Sequence of chain 2.A:
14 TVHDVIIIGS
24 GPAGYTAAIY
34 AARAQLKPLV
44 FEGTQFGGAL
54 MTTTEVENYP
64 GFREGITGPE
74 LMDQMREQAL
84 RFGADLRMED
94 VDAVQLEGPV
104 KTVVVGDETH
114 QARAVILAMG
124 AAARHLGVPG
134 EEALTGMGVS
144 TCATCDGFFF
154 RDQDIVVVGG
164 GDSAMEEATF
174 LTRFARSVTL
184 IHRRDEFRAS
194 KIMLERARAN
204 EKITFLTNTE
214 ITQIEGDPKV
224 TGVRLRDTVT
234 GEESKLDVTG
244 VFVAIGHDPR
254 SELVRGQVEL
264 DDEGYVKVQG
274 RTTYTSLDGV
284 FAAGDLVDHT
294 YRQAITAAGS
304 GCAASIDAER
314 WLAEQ

Binding-site contacts:
Ligand atom C15 contacts residue LEU129 of chain 2.A at 3.3 Å (hydrophobic).
Ligand atom O01 contacts residue ILE214 of chain 2.A at 2.8 Å (h-bond).
Ligand atom C02 contacts residue VAL161 of chain 2.A at 3.9 Å (hydrophobic).
Ligand atom C15 contacts residue VAL131 of chain 2.A at 4.4 Å (hydrophobic).
Ligand atom C15 contacts residue ILE214 of chain 2.A at 4.2 Å (hydrophobic).
Ligand atom C03 contacts residue VAL161 of chain 2.A at 3.9 Å (hydrophobic).
Ligand atom C03 contacts residue ARG186 of chain 2.A at 3.6 Å.
Ligand atom C09 contacts residue ILE248 of chain 2.A at 4.4 Å (hydrophobic).
Ligand atom C16 contacts residue GLU213 of chain 2.A at 4.3 Å.
Ligand atom C09 contacts residue HIS128 of chain 2.A at 3.1 Å.
Ligand atom O01 contacts residue GLU213 of chain 2.A at 3.1 Å.
Ligand atom C07 contacts residue LEU129 of chain 2.A at 3.7 Å (hydrophobic).
Ligand atom C11 contacts residue HIS128 of chain 2.A at 3.4 Å.
Ligand atom C04 contacts residue ARG186 of chain 2.A at 3.7 Å.
Ligand atom O08 contacts residue ILE248 of chain 2.A at 3.9 Å.
Ligand atom O01 contacts residue THR212 of chain 2.A at 4.2 Å.
Ligand atom C12 contacts residue ARG127 of chain 2.A at 3.2 Å.
Ligand atom C07 contacts residue ILE248 of chain 2.A at 3.9 Å (hydrophobic).
Ligand atom C13 contacts residue ARG127 of chain 2.A at 3.1 Å.
Ligand atom C09 contacts residue LEU129 of chain 2.A at 3.6 Å (hydrophobic).
Ligand atom C02 contacts residue GLU213 of chain 2.A at 4.0 Å.
Ligand atom C11 contacts residue ARG127 of chain 2.A at 4.0 Å.
Ligand atom N10 contacts residue HIS128 of chain 2.A at 3.6 Å.
Ligand atom C07 contacts residue HIS128 of chain 2.A at 3.7 Å.
Ligand atom C05 contacts residue LEU129 of chain 2.A at 3.5 Å (hydrophobic).
Ligand atom C02 contacts residue ARG186 of chain 2.A at 4.0 Å.
Ligand atom O08 contacts residue ARG186 of chain 2.A at 3.9 Å.
Ligand atom C16 contacts residue ILE214 of chain 2.A at 3.4 Å (hydrophobic).
Ligand atom N06 contacts residue ILE248 of chain 2.A at 4.1 Å.
Ligand atom C02 contacts residue ILE214 of chain 2.A at 3.8 Å (hydrophobic).
Ligand atom C02 contacts residue LEU129 of chain 2.A at 3.8 Å (hydrophobic).
Ligand atom N06 contacts residue HIS128 of chain 2.A at 3.8 Å.
Ligand atom N14 contacts residue ARG127 of chain 2.A at 3.9 Å.
Ligand atom O01 contacts residue ARG186 of chain 2.A at 4.0 Å.
Ligand atom C04 contacts residue ILE248 of chain 2.A at 4.3 Å (hydrophobic).
Ligand atom C04 contacts residue LEU129 of chain 2.A at 3.8 Å (hydrophobic).
Ligand atom C03 contacts residue LEU129 of chain 2.A at 3.9 Å (hydrophobic).
Ligand atom O01 contacts residue VAL161 of chain 2.A at 3.6 Å.
Ligand atom C16 contacts residue LEU129 of chain 2.A at 3.7 Å (hydrophobic).
Ligand atom N06 contacts residue LEU129 of chain 2.A at 2.8 Å (h-bond).

A small-molecule ligand and the protein it binds are described below.
Small molecule (SMILES): O=C(Cn1cccn1)Nc1ccc(O)cc1